Sequence of chain 1.A:
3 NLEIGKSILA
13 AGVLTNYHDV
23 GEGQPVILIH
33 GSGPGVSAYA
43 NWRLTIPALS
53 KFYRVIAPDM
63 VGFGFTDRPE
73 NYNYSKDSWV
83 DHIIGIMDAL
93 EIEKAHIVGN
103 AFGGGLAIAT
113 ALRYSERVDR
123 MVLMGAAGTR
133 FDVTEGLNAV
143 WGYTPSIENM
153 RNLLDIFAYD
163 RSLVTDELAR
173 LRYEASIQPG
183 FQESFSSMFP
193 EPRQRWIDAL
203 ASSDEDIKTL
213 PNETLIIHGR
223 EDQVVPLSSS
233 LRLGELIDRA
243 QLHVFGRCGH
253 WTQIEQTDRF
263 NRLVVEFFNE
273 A

Binding-site contacts:
Ligand atom O2 contacts residue GLY33 of chain 1.A at 3.8 Å.
Ligand atom O1 contacts residue SER34 of chain 1.A at 3.7 Å.
Ligand atom C1 contacts residue ALA103 of chain 1.A at 4.4 Å (hydrophobic).
Ligand atom O2 contacts residue SER34 of chain 1.A at 2.7 Å (h-bond).
Ligand atom O2 contacts residue PHE104 of chain 1.A at 3.1 Å.
Ligand atom C2 contacts residue TRP143 of chain 1.A at 3.5 Å (hydrophobic).
Ligand atom C4 contacts residue SER34 of chain 1.A at 3.6 Å.
Ligand atom O1 contacts residue HIS252 of chain 1.A at 2.6 Å (h-bond).
Ligand atom C1 contacts residue TRP143 of chain 1.A at 4.2 Å (hydrophobic).
Ligand atom C3 contacts residue SER34 of chain 1.A at 3.6 Å.
Ligand atom C1 contacts residue PHE104 of chain 1.A at 4.0 Å (hydrophobic).
Ligand atom C5 contacts residue PHE104 of chain 1.A at 4.0 Å (hydrophobic).
Ligand atom C3 contacts residue HIS252 of chain 1.A at 4.2 Å.
Ligand atom C5 contacts residue HIS252 of chain 1.A at 3.7 Å.
Ligand atom C1 contacts residue VAL227 of chain 1.A at 4.2 Å (hydrophobic).
Ligand atom C4 contacts residue TRP143 of chain 1.A at 3.6 Å (hydrophobic).
Ligand atom C4 contacts residue VAL226 of chain 1.A at 3.9 Å (hydrophobic).
Ligand atom C3 contacts residue VAL226 of chain 1.A at 3.8 Å (hydrophobic).
Ligand atom O2 contacts residue ALA103 of chain 1.A at 3.4 Å.
Ligand atom C4 contacts residue LEU139 of chain 1.A at 4.5 Å (hydrophobic).
Ligand atom C3 contacts residue TRP143 of chain 1.A at 4.3 Å (hydrophobic).
Ligand atom C3 contacts residue ALA103 of chain 1.A at 4.4 Å (hydrophobic).
Ligand atom C2 contacts residue SER34 of chain 1.A at 3.4 Å.
Ligand atom C5 contacts residue SER34 of chain 1.A at 3.4 Å.
Ligand atom C1 contacts residue ALA129 of chain 1.A at 4.2 Å (hydrophobic).
Ligand atom O1 contacts residue PHE159 of chain 1.A at 4.3 Å.
Ligand atom C2 contacts residue LEU139 of chain 1.A at 4.0 Å (hydrophobic).
Ligand atom O1 contacts residue ALA103 of chain 1.A at 3.1 Å.
Ligand atom C4 contacts residue VAL142 of chain 1.A at 3.7 Å (hydrophobic).
Ligand atom C1 contacts residue LEU139 of chain 1.A at 4.1 Å (hydrophobic).
Ligand atom C5 contacts residue ALA103 of chain 1.A at 3.4 Å (hydrophobic).

This protein binds this small molecule.
Small molecule (SMILES): CC[C@H](C)C(=O)O